Sequence of chain 1.C:
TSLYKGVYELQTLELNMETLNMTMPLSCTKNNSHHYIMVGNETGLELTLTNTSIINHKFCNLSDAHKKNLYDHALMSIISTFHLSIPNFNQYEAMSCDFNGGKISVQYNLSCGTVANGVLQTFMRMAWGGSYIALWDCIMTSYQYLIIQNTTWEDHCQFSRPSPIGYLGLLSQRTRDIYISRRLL

Sequence of chain 1.K:
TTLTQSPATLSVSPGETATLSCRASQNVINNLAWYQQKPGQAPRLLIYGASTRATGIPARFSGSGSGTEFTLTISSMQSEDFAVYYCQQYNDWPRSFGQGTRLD

Binding-site contacts:
Ligand atom C8 contacts residue ARG59 of chain 1.L at 4.3 Å.
Ligand atom C6 contacts residue GLN65 of chain 1.L at 4.1 Å.
Ligand atom O5 contacts residue ASN131 of chain 1.D at 2.3 Å (h-bond).
Ligand atom C6 contacts residue TYR200 of chain 1.C at 4.2 Å (hydrophobic).
Ligand atom O6 contacts residue GLN62 of chain 1.L at 4.1 Å.
Ligand atom C6 contacts residue ASN131 of chain 1.D at 4.3 Å.
Ligand atom C4 contacts residue ASN131 of chain 1.D at 4.1 Å.
Ligand atom C5 contacts residue ASN131 of chain 1.D at 3.6 Å.
Ligand atom C7 contacts residue ARG59 of chain 1.L at 4.4 Å.
Ligand atom C8 contacts residue ASN131 of chain 1.D at 3.8 Å.
Ligand atom C6 contacts residue PHE233 of chain 1.C at 4.2 Å (hydrophobic).
Ligand atom C3 contacts residue ASN131 of chain 1.D at 3.8 Å.
Ligand atom C6 contacts residue GLY132 of chain 1.D at 4.5 Å.
Ligand atom O7 contacts residue ARG59 of chain 1.L at 3.9 Å.
Ligand atom O6 contacts residue GLN65 of chain 1.L at 3.1 Å (h-bond).
Ligand atom C7 contacts residue ASN131 of chain 1.D at 3.6 Å.
Ligand atom C2 contacts residue ASN131 of chain 1.D at 2.4 Å.
Ligand atom C5 contacts residue ASN131 of chain 1.D at 4.0 Å.
Ligand atom C6 contacts residue ASN131 of chain 1.D at 4.5 Å.
Ligand atom O6 contacts residue ASN131 of chain 1.D at 4.0 Å.
Ligand atom C1 contacts residue ASN131 of chain 1.D at 1.4 Å.
Ligand atom N2 contacts residue ASN131 of chain 1.D at 3.0 Å (h-bond).
Ligand atom O7 contacts residue TRP94 of chain 1.K at 4.4 Å.
Ligand atom C4 contacts residue ASN131 of chain 1.D at 4.5 Å.

This protein binds this small molecule.
Small molecule (SMILES): CC(=O)N[C@H]1[C@H](O[C@H]2[C@H](O)[C@@H](NC(C)=O)CO[C@@H]2CO[C@@H]2O[C@@H](C)[C@@H](O)[C@@H](O)[C@@H]2O)O[C@H](CO)[C@@H](O[C@@H]2O[C@H](CO)[C@@H](O)[C@H](O)[C@@H]2O)[C@@H]1O

Sequence of chain 1.D:
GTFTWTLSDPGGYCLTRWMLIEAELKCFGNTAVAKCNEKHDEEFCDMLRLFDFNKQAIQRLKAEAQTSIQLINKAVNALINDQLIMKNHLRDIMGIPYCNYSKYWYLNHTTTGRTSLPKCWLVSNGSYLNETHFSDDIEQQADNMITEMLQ

Sequence of chain 1.L:
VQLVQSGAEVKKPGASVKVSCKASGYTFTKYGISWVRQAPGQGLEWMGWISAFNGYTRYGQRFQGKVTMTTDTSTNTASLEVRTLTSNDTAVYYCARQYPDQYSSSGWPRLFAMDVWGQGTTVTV